Binding-site contacts:
Ligand atom CB contacts residue ASP46 of chain 1.MA at 3.9 Å.
Ligand atom CB contacts residue ARG48 of chain 1.MA at 3.0 Å.
Ligand atom CB contacts residue THR35 of chain 1.IA at 3.7 Å.
Ligand atom CA contacts residue THR35 of chain 1.IA at 3.7 Å.
Ligand atom CZ contacts residue VAL55 of chain 1.IA at 3.9 Å (hydrophobic).
Ligand atom CE2 contacts residue VAL55 of chain 1.IA at 3.8 Å (hydrophobic).
Ligand atom N contacts residue ASP46 of chain 1.MA at 3.4 Å (salt-bridge).
Ligand atom CE contacts residue ARG48 of chain 1.MA at 3.8 Å.
Ligand atom CG contacts residue PRO40 of chain 1.IA at 3.4 Å (hydrophobic).
Ligand atom OD1 contacts residue MET43 of chain 1.IA at 3.5 Å (h-bond).
Ligand atom CD2 contacts residue THR35 of chain 1.IA at 3.6 Å.
Ligand atom CA contacts residue THR35 of chain 1.IA at 3.5 Å.
Ligand atom OD2 contacts residue MET43 of chain 1.IA at 3.1 Å (h-bond).
Ligand atom CG contacts residue ALA39 of chain 1.IA at 3.9 Å (hydrophobic).
Ligand atom CG contacts residue MET43 of chain 1.IA at 3.6 Å (hydrophobic).
Ligand atom O contacts residue MET43 of chain 1.IA at 3.9 Å.
Ligand atom OD2 contacts residue ALA39 of chain 1.IA at 3.1 Å (h-bond).
Ligand atom N contacts residue ILE37 of chain 1.IA at 3.5 Å (h-bond).
Ligand atom O contacts residue ILE37 of chain 1.IA at 3.8 Å.
Ligand atom O contacts residue THR35 of chain 1.IA at 3.9 Å.
Ligand atom N contacts residue THR35 of chain 1.IA at 2.8 Å (h-bond).
Ligand atom C contacts residue ASP46 of chain 1.MA at 3.9 Å.
Ligand atom CG contacts residue THR35 of chain 1.IA at 3.8 Å.
Ligand atom CE contacts residue ASP46 of chain 1.MA at 3.1 Å.
Ligand atom O contacts residue ALA39 of chain 1.IA at 3.7 Å.
Ligand atom O contacts residue ALA45 of chain 1.MA at 3.9 Å.
Ligand atom OE1 contacts residue LYS47 of chain 1.IA at 3.2 Å.
Ligand atom CG contacts residue ASP46 of chain 1.MA at 3.9 Å.
Ligand atom CA contacts residue ASP46 of chain 1.MA at 3.6 Å.
Ligand atom O contacts residue THR58 of chain 1.MA at 3.3 Å.
Ligand atom C contacts residue THR35 of chain 1.IA at 3.6 Å.
Ligand atom O contacts residue ILE37 of chain 1.IA at 3.4 Å (h-bond).
Ligand atom OG contacts residue THR38 of chain 1.IA at 3.3 Å (h-bond).
Ligand atom OG contacts residue ARG48 of chain 1.MA at 3.0 Å.
Ligand atom O contacts residue THR38 of chain 1.IA at 3.5 Å.
Ligand atom CB contacts residue LEU49 of chain 1.IA at 3.7 Å (hydrophobic).
Ligand atom SD contacts residue THR38 of chain 1.IA at 3.9 Å.
Ligand atom CA contacts residue ILE37 of chain 1.IA at 3.6 Å (hydrophobic).
Ligand atom O contacts residue ALA36 of chain 1.IA at 3.2 Å.
Ligand atom CD2 contacts residue VAL34 of chain 1.IA at 3.7 Å (hydrophobic).

Sequence of chain 1.MA:
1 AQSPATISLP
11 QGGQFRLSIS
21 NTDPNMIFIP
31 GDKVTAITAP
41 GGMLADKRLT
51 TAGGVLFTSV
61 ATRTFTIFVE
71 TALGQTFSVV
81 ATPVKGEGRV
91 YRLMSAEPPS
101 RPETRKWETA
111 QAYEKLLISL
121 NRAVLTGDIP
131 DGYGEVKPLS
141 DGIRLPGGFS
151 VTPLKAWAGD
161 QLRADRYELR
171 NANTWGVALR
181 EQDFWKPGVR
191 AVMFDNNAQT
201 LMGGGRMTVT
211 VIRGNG

A small-molecule ligand and the protein it binds are described below.
Small molecule (SMILES): CSCC[C@H](NC(=O)CNC(=O)[C@@H]1CCCN1)C(=O)N[C@@H](CCSC)C(=O)N[C@@H](CC(=O)O)C(=O)N[C@@H](CO)C(=O)N[C@@H](CCC(N)=O)C(=O)N[C@@H](CCC(=O)O)C(=O)N[C@@H](Cc1ccccc1)C(=O)N[C@H](C=O)CO

Sequence of chain 1.IA:
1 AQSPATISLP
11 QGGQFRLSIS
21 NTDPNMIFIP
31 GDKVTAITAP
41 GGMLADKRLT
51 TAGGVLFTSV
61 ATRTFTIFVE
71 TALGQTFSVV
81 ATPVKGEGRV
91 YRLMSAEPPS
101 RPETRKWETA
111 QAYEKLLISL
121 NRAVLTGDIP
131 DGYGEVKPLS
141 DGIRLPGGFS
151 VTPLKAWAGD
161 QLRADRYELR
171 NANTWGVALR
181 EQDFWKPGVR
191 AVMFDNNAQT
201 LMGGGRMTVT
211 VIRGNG